Binding-site contacts:
Ligand atom C1 contacts residue ILE289 of chain 1.A at 3.8 Å (hydrophobic).
Ligand atom C1 contacts residue ASN291 of chain 1.A at 1.5 Å.
Ligand atom C4 contacts residue ASN291 of chain 1.A at 4.3 Å.
Ligand atom N2 contacts residue SER319 of chain 1.A at 4.2 Å.
Ligand atom C3 contacts residue ASN291 of chain 1.A at 3.8 Å.
Ligand atom N2 contacts residue ASN291 of chain 1.A at 2.8 Å (h-bond).
Ligand atom O5 contacts residue ILE289 of chain 1.A at 3.8 Å.
Ligand atom O7 contacts residue ASN291 of chain 1.A at 3.8 Å.
Ligand atom C8 contacts residue SER319 of chain 1.A at 3.6 Å.
Ligand atom C2 contacts residue ASN291 of chain 1.A at 2.4 Å.
Ligand atom O5 contacts residue ASN291 of chain 1.A at 2.4 Å (h-bond).
Ligand atom O7 contacts residue SER319 of chain 1.A at 2.9 Å (h-bond).
Ligand atom C7 contacts residue SER319 of chain 1.A at 3.3 Å.
Ligand atom C8 contacts residue ASN291 of chain 1.A at 4.0 Å.
Ligand atom C7 contacts residue ASN291 of chain 1.A at 3.5 Å.
Ligand atom O6 contacts residue ARG566 of chain 1.A at 3.8 Å.
Ligand atom O7 contacts residue THR320 of chain 1.A at 3.8 Å.
Ligand atom C5 contacts residue ASN291 of chain 1.A at 3.8 Å.
Ligand atom C8 contacts residue MET318 of chain 1.A at 3.8 Å (hydrophobic).

This protein binds this small molecule.
Small molecule (SMILES): CC(=O)N[C@@H]1[C@@H](O)[C@H](O)[C@@H](CO)O[C@H]1O

Sequence of chain 1.A:
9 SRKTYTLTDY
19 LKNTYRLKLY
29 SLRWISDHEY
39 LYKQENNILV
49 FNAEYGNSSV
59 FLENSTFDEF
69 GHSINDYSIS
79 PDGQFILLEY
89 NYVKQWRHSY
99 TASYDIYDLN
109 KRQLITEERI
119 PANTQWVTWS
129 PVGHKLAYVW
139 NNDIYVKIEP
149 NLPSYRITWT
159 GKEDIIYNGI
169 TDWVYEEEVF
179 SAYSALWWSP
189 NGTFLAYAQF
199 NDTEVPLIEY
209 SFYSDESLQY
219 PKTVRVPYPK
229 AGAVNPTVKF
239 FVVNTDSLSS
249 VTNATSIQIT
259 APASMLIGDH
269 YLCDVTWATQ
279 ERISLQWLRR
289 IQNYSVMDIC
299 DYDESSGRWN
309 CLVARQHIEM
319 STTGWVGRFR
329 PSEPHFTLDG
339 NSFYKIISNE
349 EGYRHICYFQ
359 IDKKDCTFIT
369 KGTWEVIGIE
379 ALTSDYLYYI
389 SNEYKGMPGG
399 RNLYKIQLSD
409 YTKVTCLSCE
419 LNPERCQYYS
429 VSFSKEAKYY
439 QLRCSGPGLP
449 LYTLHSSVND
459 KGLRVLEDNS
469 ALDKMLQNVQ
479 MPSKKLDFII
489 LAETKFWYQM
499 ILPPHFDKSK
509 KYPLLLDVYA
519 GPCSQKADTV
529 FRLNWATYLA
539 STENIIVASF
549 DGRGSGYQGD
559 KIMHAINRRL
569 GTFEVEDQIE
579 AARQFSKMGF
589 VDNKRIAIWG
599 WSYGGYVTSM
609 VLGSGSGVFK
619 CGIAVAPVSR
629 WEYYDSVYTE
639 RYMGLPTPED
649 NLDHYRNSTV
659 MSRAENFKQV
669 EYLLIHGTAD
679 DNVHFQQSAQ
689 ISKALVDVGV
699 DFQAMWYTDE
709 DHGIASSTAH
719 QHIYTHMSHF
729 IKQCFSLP